A small-molecule ligand and the protein it binds are described below.
Small molecule (SMILES): CC(=O)N[C@@H]1[C@@H](O)[C@H](O)[C@@H](CO)O[C@H]1O

Binding-site contacts:
Ligand atom C8 contacts residue ASN126 of chain 1.J at 4.4 Å.
Ligand atom O7 contacts residue TYR127 of chain 1.J at 3.9 Å.
Ligand atom O5 contacts residue ASN126 of chain 1.J at 2.4 Å (h-bond).
Ligand atom C7 contacts residue ASN126 of chain 1.J at 3.2 Å.
Ligand atom C3 contacts residue ASN126 of chain 1.J at 3.8 Å.
Ligand atom C2 contacts residue ASN126 of chain 1.J at 2.5 Å.
Ligand atom C5 contacts residue ASN126 of chain 1.J at 3.7 Å.
Ligand atom N2 contacts residue ASN126 of chain 1.J at 2.9 Å (h-bond).
Ligand atom C4 contacts residue ASN126 of chain 1.J at 4.2 Å.
Ligand atom C1 contacts residue ASN126 of chain 1.J at 1.4 Å.
Ligand atom O7 contacts residue ASN126 of chain 1.J at 3.2 Å (h-bond).
Ligand atom C8 contacts residue GLU123 of chain 1.J at 4.2 Å.

Sequence of chain 1.J:
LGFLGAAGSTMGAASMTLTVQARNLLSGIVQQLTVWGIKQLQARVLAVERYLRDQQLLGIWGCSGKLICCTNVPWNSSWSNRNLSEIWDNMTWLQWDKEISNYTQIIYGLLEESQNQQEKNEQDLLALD